Sequence of chain 1.A:
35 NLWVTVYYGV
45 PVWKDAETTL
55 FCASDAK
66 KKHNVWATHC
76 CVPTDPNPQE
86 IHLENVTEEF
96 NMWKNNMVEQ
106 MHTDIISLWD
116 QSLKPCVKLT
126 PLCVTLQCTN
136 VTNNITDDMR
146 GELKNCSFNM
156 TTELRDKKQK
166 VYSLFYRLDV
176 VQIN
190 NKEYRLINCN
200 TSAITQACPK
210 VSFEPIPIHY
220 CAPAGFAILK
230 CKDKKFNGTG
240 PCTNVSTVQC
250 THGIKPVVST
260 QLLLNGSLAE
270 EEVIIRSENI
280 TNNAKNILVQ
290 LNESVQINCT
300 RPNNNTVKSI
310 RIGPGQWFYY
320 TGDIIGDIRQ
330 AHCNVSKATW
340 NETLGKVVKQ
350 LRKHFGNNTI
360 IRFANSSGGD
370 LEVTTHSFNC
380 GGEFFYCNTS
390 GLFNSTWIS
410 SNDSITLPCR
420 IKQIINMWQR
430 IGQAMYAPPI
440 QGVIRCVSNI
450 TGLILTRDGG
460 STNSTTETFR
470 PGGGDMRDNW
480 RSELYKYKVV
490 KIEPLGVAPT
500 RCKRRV

Binding-site contacts:
Ligand atom C7 contacts residue ASN393 of chain 1.A at 3.5 Å.
Ligand atom O7 contacts residue ASN393 of chain 1.A at 3.6 Å.
Ligand atom C4 contacts residue ASN393 of chain 1.A at 4.4 Å.
Ligand atom C7 contacts residue SER389 of chain 1.A at 4.5 Å.
Ligand atom C2 contacts residue ASN393 of chain 1.A at 2.5 Å.
Ligand atom C8 contacts residue ASN393 of chain 1.A at 4.0 Å.
Ligand atom C1 contacts residue ASN393 of chain 1.A at 1.5 Å.
Ligand atom C8 contacts residue SER389 of chain 1.A at 3.5 Å.
Ligand atom C8 contacts residue GLY390 of chain 1.A at 4.2 Å.
Ligand atom O5 contacts residue ASN393 of chain 1.A at 2.5 Å (h-bond).
Ligand atom N2 contacts residue ASN393 of chain 1.A at 2.9 Å (h-bond).
Ligand atom C5 contacts residue ASN393 of chain 1.A at 3.8 Å.
Ligand atom O7 contacts residue GLY390 of chain 1.A at 4.3 Å.
Ligand atom C3 contacts residue ASN393 of chain 1.A at 3.9 Å.

The small molecule below binds the protein below.
Small molecule (SMILES): CC(=O)N[C@@H]1[C@@H](O)[C@H](O)[C@@H](CO)O[C@H]1O